Binding-site contacts:
Ligand atom C1 contacts residue NAI1 of chain 4.D at 3.7 Å.
Ligand atom C6 contacts residue ALA93 of chain 4.A at 3.7 Å (hydrophobic).
Ligand atom C7 contacts residue LEU152 of chain 4.A at 3.8 Å (hydrophobic).
Ligand atom C8 contacts residue TYR155 of chain 4.A at 4.1 Å (hydrophobic).
Ligand atom C8 contacts residue NAI1 of chain 4.D at 4.0 Å.
Ligand atom C3 contacts residue TYR189 of chain 4.A at 3.7 Å (hydrophobic).
Ligand atom C2 contacts residue TYR189 of chain 4.A at 4.2 Å (hydrophobic).
Ligand atom C1 contacts residue TYR155 of chain 4.A at 4.5 Å (hydrophobic).
Ligand atom C5 contacts residue ASN95 of chain 4.A at 3.3 Å.
Ligand atom C6 contacts residue LEU152 of chain 4.A at 3.7 Å (hydrophobic).
Ligand atom O1 contacts residue TYR155 of chain 4.A at 3.3 Å (h-bond).
Ligand atom C7 contacts residue ALA93 of chain 4.A at 3.6 Å (hydrophobic).
Ligand atom C6 contacts residue ASN95 of chain 4.A at 3.1 Å.
Ligand atom C3 contacts residue MET205 of chain 4.A at 4.2 Å (hydrophobic).
Ligand atom C8 contacts residue TYR189 of chain 4.A at 3.8 Å (hydrophobic).
Ligand atom C8 contacts residue LEU152 of chain 4.A at 3.8 Å (hydrophobic).
Ligand atom C4 contacts residue MET205 of chain 4.A at 4.3 Å (hydrophobic).
Ligand atom O1 contacts residue NAI1 of chain 4.D at 3.7 Å.
Ligand atom C7 contacts residue ASN95 of chain 4.A at 4.3 Å.
Ligand atom C8 contacts residue GLU144 of chain 4.A at 4.2 Å.
Ligand atom C1 contacts residue TYR189 of chain 4.A at 4.1 Å (hydrophobic).

A protein and the small-molecule ligand that binds it are described below.
Small molecule (SMILES): C[C@@H](O)c1ccccc1

Sequence of chain 4.A:
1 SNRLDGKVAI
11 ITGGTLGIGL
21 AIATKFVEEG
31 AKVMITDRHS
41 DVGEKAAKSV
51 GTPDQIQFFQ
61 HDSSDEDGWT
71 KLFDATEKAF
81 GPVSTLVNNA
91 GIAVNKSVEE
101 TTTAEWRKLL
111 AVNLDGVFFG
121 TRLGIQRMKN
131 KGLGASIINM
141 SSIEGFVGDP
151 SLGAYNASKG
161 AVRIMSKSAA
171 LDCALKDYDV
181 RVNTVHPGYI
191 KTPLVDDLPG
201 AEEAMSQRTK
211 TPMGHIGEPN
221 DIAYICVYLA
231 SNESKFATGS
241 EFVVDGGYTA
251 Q